Sequence of chain 2.A:
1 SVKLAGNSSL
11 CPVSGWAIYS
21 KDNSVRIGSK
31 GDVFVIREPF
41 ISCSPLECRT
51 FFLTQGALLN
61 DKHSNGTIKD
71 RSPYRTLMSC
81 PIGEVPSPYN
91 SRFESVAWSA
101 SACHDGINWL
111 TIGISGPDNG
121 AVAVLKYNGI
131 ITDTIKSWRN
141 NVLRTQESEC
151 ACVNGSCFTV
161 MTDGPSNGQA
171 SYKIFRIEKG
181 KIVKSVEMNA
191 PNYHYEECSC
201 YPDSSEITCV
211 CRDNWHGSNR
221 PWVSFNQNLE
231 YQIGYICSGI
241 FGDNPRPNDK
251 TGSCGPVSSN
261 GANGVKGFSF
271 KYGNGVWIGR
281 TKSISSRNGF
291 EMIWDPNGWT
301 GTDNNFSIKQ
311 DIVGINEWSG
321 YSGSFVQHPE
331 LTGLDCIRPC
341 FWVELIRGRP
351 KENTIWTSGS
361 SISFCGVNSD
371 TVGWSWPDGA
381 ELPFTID

The protein below binds the small molecule below.
Small molecule (SMILES): CC(=O)N[C@H]1[C@H](O[C@H]2[C@H](O)[C@@H](NC(C)=O)CO[C@@H]2CO)O[C@H](CO)[C@@H](O)[C@@H]1O

Binding-site contacts:
Ligand atom N2 contacts residue ASN7 of chain 2.A at 2.6 Å (h-bond).
Ligand atom O5 contacts residue ALA5 of chain 2.A at 4.0 Å.
Ligand atom C2 contacts residue ASN7 of chain 2.A at 2.4 Å.
Ligand atom O5 contacts residue ASN7 of chain 2.A at 2.3 Å (h-bond).
Ligand atom C7 contacts residue ASN7 of chain 2.A at 3.5 Å.
Ligand atom C3 contacts residue ASN7 of chain 2.A at 3.8 Å.
Ligand atom C1 contacts residue ASN7 of chain 2.A at 1.4 Å.
Ligand atom C4 contacts residue ASN7 of chain 2.A at 4.2 Å.
Ligand atom C6 contacts residue ALA5 of chain 2.A at 4.4 Å (hydrophobic).
Ligand atom C8 contacts residue ASN7 of chain 2.A at 4.3 Å.
Ligand atom O7 contacts residue ASN7 of chain 2.A at 4.0 Å.
Ligand atom C5 contacts residue ASN7 of chain 2.A at 3.6 Å.